Sequence of chain 1.A:
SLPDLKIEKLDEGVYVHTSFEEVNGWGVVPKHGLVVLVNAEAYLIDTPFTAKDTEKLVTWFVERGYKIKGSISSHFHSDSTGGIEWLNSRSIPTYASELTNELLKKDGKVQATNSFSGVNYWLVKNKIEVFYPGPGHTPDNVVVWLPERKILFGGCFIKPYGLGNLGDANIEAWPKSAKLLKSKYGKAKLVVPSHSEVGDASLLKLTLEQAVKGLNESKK

Binding-site contacts:
Ligand atom C16 contacts residue HIS139 of chain 1.A at 3.5 Å.
Ligand atom O3 contacts residue ASP81 of chain 1.A at 2.9 Å (salt-bridge).
Ligand atom C2 contacts residue ZN1 of chain 1.C at 2.7 Å.
Ligand atom O4 contacts residue HIS79 of chain 1.A at 3.1 Å (h-bond).
Ligand atom C21 contacts residue TRP28 of chain 1.A at 3.7 Å (hydrophobic).
Ligand atom O10 contacts residue VAL25 of chain 1.A at 3.2 Å.
Ligand atom C8 contacts residue VAL25 of chain 1.A at 3.3 Å (hydrophobic).
Ligand atom O12 contacts residue SER80 of chain 1.A at 3.6 Å.
Ligand atom C15 contacts residue ASN167 of chain 1.A at 3.6 Å.
Ligand atom C2 contacts residue ZN1 of chain 1.D at 2.9 Å.
Ligand atom O18 contacts residue LYS161 of chain 1.A at 2.9 Å (salt-bridge).
Ligand atom O3 contacts residue HIS77 of chain 1.A at 3.6 Å (h-bond).
Ligand atom C7 contacts residue VAL25 of chain 1.A at 3.3 Å (hydrophobic).
Ligand atom O4 contacts residue ASN167 of chain 1.A at 3.0 Å (h-bond).
Ligand atom O3 contacts residue HIS139 of chain 1.A at 3.3 Å (h-bond).
Ligand atom C1 contacts residue ZN1 of chain 1.D at 3.2 Å.
Ligand atom O4 contacts residue ZN1 of chain 1.C at 2.7 Å.
Ligand atom C16 contacts residue ZN1 of chain 1.D at 3.4 Å.
Ligand atom O17 contacts residue HIS139 of chain 1.A at 3.4 Å.
Ligand atom O17 contacts residue LYS161 of chain 1.A at 3.5 Å (salt-bridge).
Ligand atom C16 contacts residue LYS161 of chain 1.A at 3.6 Å.
Ligand atom C2 contacts residue HIS139 of chain 1.A at 3.5 Å.
Ligand atom C9 contacts residue VAL25 of chain 1.A at 3.3 Å (hydrophobic).
Ligand atom C11 contacts residue SER80 of chain 1.A at 3.3 Å.
Ligand atom O3 contacts residue HIS79 of chain 1.A at 3.4 Å (h-bond).
Ligand atom C8 contacts residue PHE51 of chain 1.A at 3.4 Å (hydrophobic).
Ligand atom O3 contacts residue ZN1 of chain 1.C at 2.1 Å.
Ligand atom O17 contacts residue HIS197 of chain 1.A at 2.9 Å.
Ligand atom O10 contacts residue PHE51 of chain 1.A at 3.3 Å.
Ligand atom C19 contacts residue HIS197 of chain 1.A at 3.6 Å.
Ligand atom C2 contacts residue HIS79 of chain 1.A at 3.6 Å.
Ligand atom O17 contacts residue ZN1 of chain 1.D at 2.4 Å.
Ligand atom O17 contacts residue CYS158 of chain 1.A at 3.5 Å.
Ligand atom O18 contacts residue HIS139 of chain 1.A at 3.5 Å.
Ligand atom O4 contacts residue HIS139 of chain 1.A at 2.9 Å.
Ligand atom C9 contacts residue PHE51 of chain 1.A at 3.6 Å (hydrophobic).
Ligand atom O18 contacts residue GLY166 of chain 1.A at 3.5 Å.
Ligand atom O18 contacts residue ASN167 of chain 1.A at 2.9 Å (h-bond).
Ligand atom O3 contacts residue ZN1 of chain 1.D at 2.1 Å.
Ligand atom C23 contacts residue GLY166 of chain 1.A at 3.7 Å.

The protein below binds the small molecule below.
Small molecule (SMILES): O=C(O)[C@@H](Cc1ccc2c(c1)OCO2)[C@H](Cc1ccc2c(c1)OCO2)C(=O)O